Binding-site contacts:
Ligand atom C8 contacts residue ASN468 of chain 1.B at 3.9 Å.
Ligand atom N2 contacts residue ASN468 of chain 1.B at 2.7 Å (h-bond).
Ligand atom C4 contacts residue ASN468 of chain 1.B at 4.3 Å.
Ligand atom C5 contacts residue GLN476 of chain 1.B at 4.1 Å.
Ligand atom C8 contacts residue THR478 of chain 1.B at 3.7 Å.
Ligand atom C2 contacts residue ASN468 of chain 1.B at 2.5 Å.
Ligand atom O7 contacts residue ASN468 of chain 1.B at 4.2 Å.
Ligand atom O6 contacts residue GLN476 of chain 1.B at 4.3 Å.
Ligand atom O5 contacts residue GLN476 of chain 1.B at 3.8 Å.
Ligand atom C5 contacts residue ASN468 of chain 1.B at 3.7 Å.
Ligand atom O5 contacts residue ASN468 of chain 1.B at 2.4 Å (h-bond).
Ligand atom C7 contacts residue ASN468 of chain 1.B at 3.6 Å.
Ligand atom N2 contacts residue THR478 of chain 1.B at 4.3 Å.
Ligand atom C1 contacts residue GLN476 of chain 1.B at 3.5 Å.
Ligand atom C3 contacts residue ASN468 of chain 1.B at 3.8 Å.
Ligand atom C1 contacts residue ASN468 of chain 1.B at 1.4 Å.

The small molecule below binds the protein below.
Small molecule (SMILES): CC(=O)N[C@@H]1[C@@H](O)[C@H](O)[C@@H](CO)O[C@H]1O

Sequence of chain 1.B:
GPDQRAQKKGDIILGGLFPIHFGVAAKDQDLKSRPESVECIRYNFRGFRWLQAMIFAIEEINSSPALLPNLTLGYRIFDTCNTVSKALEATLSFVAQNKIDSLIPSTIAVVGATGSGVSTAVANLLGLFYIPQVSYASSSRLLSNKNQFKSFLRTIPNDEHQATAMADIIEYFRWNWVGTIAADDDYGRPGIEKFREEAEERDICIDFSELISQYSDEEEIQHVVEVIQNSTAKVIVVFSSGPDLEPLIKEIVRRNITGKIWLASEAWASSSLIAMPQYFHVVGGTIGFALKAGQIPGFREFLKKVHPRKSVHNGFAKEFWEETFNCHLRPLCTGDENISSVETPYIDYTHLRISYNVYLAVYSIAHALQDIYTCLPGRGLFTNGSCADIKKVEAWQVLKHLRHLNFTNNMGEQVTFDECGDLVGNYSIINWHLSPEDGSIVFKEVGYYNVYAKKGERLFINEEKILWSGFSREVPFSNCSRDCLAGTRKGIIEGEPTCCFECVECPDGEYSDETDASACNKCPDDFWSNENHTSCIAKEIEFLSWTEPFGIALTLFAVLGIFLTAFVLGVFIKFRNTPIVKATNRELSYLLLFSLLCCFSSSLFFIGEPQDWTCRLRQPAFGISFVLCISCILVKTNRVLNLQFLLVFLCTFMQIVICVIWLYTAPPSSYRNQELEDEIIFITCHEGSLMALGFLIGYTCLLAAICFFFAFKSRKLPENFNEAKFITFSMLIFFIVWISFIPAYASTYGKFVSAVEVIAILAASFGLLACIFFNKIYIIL